Sequence of chain 1.E:
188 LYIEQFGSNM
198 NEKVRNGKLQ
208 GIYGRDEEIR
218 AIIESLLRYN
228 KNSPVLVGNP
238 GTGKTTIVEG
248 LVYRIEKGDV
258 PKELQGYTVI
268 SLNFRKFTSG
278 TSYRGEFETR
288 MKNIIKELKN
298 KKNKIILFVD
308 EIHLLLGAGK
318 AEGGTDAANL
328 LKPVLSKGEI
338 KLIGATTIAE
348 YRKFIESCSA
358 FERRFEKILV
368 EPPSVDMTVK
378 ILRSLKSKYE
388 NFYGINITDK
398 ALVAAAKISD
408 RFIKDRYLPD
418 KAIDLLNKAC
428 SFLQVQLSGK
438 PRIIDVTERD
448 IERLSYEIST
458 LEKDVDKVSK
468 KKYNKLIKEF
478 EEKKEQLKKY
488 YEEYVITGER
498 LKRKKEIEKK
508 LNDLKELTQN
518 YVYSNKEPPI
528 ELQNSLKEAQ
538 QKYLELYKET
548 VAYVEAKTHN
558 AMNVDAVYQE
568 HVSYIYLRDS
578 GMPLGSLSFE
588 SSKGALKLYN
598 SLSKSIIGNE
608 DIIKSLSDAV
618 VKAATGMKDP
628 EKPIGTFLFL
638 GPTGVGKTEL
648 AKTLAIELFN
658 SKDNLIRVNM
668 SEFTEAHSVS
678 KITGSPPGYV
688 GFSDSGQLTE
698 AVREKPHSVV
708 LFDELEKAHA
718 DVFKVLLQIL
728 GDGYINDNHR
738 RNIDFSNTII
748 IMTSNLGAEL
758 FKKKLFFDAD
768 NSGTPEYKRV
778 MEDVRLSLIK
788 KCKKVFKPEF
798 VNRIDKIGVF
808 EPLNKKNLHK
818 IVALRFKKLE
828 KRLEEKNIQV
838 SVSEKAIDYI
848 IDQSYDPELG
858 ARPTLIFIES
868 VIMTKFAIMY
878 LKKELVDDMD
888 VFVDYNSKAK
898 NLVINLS

Binding-site contacts:
Ligand atom O2B contacts residue ARG859 of chain 1.E at 1.3 Å (salt-bridge).
Ligand atom C1' contacts residue LEU862 of chain 1.E at 3.2 Å (hydrophobic).
Ligand atom O1B contacts residue VAL642 of chain 1.E at 3.4 Å (h-bond).
Ligand atom O1B contacts residue LYS644 of chain 1.E at 2.9 Å (salt-bridge).
Ligand atom C2' contacts residue LEU862 of chain 1.E at 3.7 Å (hydrophobic).
Ligand atom O1B contacts residue ARG859 of chain 1.E at 3.6 Å.
Ligand atom O3' contacts residue LEU862 of chain 1.E at 3.5 Å.
Ligand atom O1B contacts residue GLY641 of chain 1.E at 2.9 Å (h-bond).
Ligand atom N6 contacts residue GLU646 of chain 1.E at 2.5 Å (salt-bridge).
Ligand atom S1G contacts residue ARG800 of chain 1.D at 3.3 Å (salt-bridge).
Ligand atom C8 contacts residue GLY643 of chain 1.E at 3.5 Å.
Ligand atom O3G contacts residue LYS644 of chain 1.E at 3.4 Å.
Ligand atom PB contacts residue GLY641 of chain 1.E at 3.8 Å.
Ligand atom C4 contacts residue GLU646 of chain 1.E at 3.0 Å.
Ligand atom O1A contacts residue LYS644 of chain 1.E at 2.8 Å (salt-bridge).
Ligand atom S1G contacts residue ASN752 of chain 1.E at 3.5 Å (h-bond).
Ligand atom O1A contacts residue VAL642 of chain 1.E at 3.0 Å (h-bond).
Ligand atom O4' contacts residue GLY641 of chain 1.E at 3.8 Å.
Ligand atom O3A contacts residue VAL642 of chain 1.E at 3.4 Å (h-bond).
Ligand atom O1A contacts residue GLY643 of chain 1.E at 3.4 Å.
Ligand atom O2' contacts residue LEU862 of chain 1.E at 3.3 Å.
Ligand atom O3A contacts residue ARG859 of chain 1.E at 2.5 Å (salt-bridge).
Ligand atom N1 contacts residue GLU646 of chain 1.E at 1.3 Å (salt-bridge).
Ligand atom PA contacts residue ARG859 of chain 1.E at 3.7 Å.
Ligand atom PA contacts residue THR645 of chain 1.E at 3.2 Å.
Ligand atom C2 contacts residue GLU646 of chain 1.E at 2.0 Å.
Ligand atom N7 contacts residue GLY643 of chain 1.E at 3.1 Å (h-bond).
Ligand atom O2B contacts residue ARG800 of chain 1.D at 3.5 Å (salt-bridge).
Ligand atom O4' contacts residue LEU862 of chain 1.E at 3.5 Å.
Ligand atom O3B contacts residue ARG800 of chain 1.D at 3.5 Å (salt-bridge).
Ligand atom C4' contacts residue ARG859 of chain 1.E at 3.6 Å.
Ligand atom N3 contacts residue GLU646 of chain 1.E at 2.9 Å (salt-bridge).
Ligand atom C6 contacts residue GLU646 of chain 1.E at 1.8 Å.
Ligand atom O2A contacts residue THR645 of chain 1.E at 2.4 Å (h-bond).
Ligand atom O2' contacts residue ARG822 of chain 1.E at 3.5 Å (salt-bridge).
Ligand atom PB contacts residue ARG859 of chain 1.E at 2.3 Å.
Ligand atom O2B contacts residue GLY641 of chain 1.E at 3.5 Å.
Ligand atom C5 contacts residue GLU646 of chain 1.E at 2.7 Å.
Ligand atom O1A contacts residue THR645 of chain 1.E at 2.7 Å (h-bond).
Ligand atom O3B contacts residue ARG859 of chain 1.E at 3.0 Å (salt-bridge).

Sequence of chain 1.D:
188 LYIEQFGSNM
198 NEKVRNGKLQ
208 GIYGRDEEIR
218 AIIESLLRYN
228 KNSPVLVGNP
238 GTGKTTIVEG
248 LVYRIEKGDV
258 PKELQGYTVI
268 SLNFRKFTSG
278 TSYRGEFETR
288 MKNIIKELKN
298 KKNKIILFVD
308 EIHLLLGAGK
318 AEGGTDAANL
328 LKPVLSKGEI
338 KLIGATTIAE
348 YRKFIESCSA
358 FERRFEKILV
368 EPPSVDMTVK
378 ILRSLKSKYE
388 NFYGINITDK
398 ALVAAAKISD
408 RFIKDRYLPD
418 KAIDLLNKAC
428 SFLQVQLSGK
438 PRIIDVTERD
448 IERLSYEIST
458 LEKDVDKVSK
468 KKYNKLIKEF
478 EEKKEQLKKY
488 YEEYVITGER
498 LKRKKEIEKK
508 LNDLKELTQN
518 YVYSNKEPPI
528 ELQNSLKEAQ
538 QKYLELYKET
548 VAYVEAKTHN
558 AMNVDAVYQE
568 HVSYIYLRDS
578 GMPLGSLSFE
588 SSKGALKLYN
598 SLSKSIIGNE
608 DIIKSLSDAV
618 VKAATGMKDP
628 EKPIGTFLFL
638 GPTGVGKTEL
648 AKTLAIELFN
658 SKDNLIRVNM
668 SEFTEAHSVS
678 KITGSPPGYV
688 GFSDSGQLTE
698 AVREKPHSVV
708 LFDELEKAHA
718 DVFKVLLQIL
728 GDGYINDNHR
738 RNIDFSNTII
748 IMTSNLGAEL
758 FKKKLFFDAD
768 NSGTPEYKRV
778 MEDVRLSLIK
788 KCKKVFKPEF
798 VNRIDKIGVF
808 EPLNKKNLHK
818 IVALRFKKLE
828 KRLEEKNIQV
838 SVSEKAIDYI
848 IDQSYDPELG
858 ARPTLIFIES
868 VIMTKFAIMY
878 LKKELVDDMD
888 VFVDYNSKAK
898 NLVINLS

A small-molecule ligand and the protein it binds are described below.
Small molecule (SMILES): Nc1ncnc2c1ncn2[C@@H]1O[C@H](COP(=O)(O)OP(=O)(O)OP(O)(O)=S)[C@@H](O)[C@H]1O